Binding-site contacts:
Ligand atom O7 contacts residue GLY277 of chain 1.H at 3.5 Å.
Ligand atom C5 contacts residue THR67 of chain 1.E at 3.4 Å.
Ligand atom C5 contacts residue ASN249 of chain 1.H at 3.1 Å.
Ligand atom N11 contacts residue THR67 of chain 1.E at 2.6 Å (h-bond).
Ligand atom O2 contacts residue ALA221 of chain 1.H at 3.8 Å.
Ligand atom O2 contacts residue ARG180 of chain 1.H at 3.3 Å (salt-bridge).
Ligand atom C1 contacts residue ARG180 of chain 1.H at 3.8 Å.
Ligand atom N11 contacts residue PHE163 of chain 1.H at 3.6 Å.
Ligand atom O7 contacts residue ASN249 of chain 1.H at 3.4 Å.
Ligand atom O2 contacts residue LEU222 of chain 1.H at 3.0 Å (h-bond).
Ligand atom C9 contacts residue PHE163 of chain 1.H at 3.6 Å (hydrophobic).
Ligand atom N12 contacts residue ARG180 of chain 1.H at 3.8 Å.
Ligand atom C5 contacts residue HIS251 of chain 1.H at 3.9 Å.
Ligand atom O7 contacts residue LYS22 of chain 1.E at 4.0 Å.
Ligand atom N3 contacts residue GLN223 of chain 1.H at 3.6 Å.
Ligand atom N4 contacts residue ARG180 of chain 1.H at 3.2 Å (salt-bridge).
Ligand atom O7 contacts residue THR67 of chain 1.E at 2.8 Å (h-bond).
Ligand atom N12 contacts residue THR67 of chain 1.E at 3.9 Å.
Ligand atom O10 contacts residue ASP68 of chain 1.E at 2.9 Å (salt-bridge).
Ligand atom O10 contacts residue THR67 of chain 1.E at 3.0 Å (h-bond).
Ligand atom O2 contacts residue GLN223 of chain 1.H at 3.5 Å (h-bond).
Ligand atom N11 contacts residue ALA66 of chain 1.E at 3.3 Å.
Ligand atom C8 contacts residue ASN249 of chain 1.H at 3.3 Å.
Ligand atom N3 contacts residue PHE163 of chain 1.H at 3.6 Å.
Ligand atom O10 contacts residue LEU174 of chain 1.H at 3.7 Å.
Ligand atom O7 contacts residue HIS251 of chain 1.H at 2.8 Å (h-bond).
Ligand atom O6 contacts residue GLY277 of chain 1.H at 3.9 Å.
Ligand atom C9 contacts residue THR67 of chain 1.E at 3.1 Å.
Ligand atom C1 contacts residue PHE163 of chain 1.H at 3.7 Å (hydrophobic).
Ligand atom C9 contacts residue ASP68 of chain 1.E at 3.9 Å.
Ligand atom O2 contacts residue PHE163 of chain 1.H at 3.7 Å.
Ligand atom N12 contacts residue PHE163 of chain 1.H at 3.6 Å.
Ligand atom O6 contacts residue ASN249 of chain 1.H at 3.4 Å (h-bond).
Ligand atom O6 contacts residue ILE279 of chain 1.H at 3.1 Å.
Ligand atom N4 contacts residue ASN249 of chain 1.H at 3.2 Å (h-bond).
Ligand atom C8 contacts residue THR67 of chain 1.E at 4.0 Å.
Ligand atom O10 contacts residue ALA66 of chain 1.E at 3.8 Å.
Ligand atom C1 contacts residue GLN223 of chain 1.H at 3.9 Å.
Ligand atom C8 contacts residue ARG180 of chain 1.H at 3.8 Å.
Ligand atom O6 contacts residue THR67 of chain 1.E at 3.5 Å.

This protein binds this small molecule.
Small molecule (SMILES): NC(=O)NC(NC(N)=O)C(=O)[O-]

Sequence of chain 1.H:
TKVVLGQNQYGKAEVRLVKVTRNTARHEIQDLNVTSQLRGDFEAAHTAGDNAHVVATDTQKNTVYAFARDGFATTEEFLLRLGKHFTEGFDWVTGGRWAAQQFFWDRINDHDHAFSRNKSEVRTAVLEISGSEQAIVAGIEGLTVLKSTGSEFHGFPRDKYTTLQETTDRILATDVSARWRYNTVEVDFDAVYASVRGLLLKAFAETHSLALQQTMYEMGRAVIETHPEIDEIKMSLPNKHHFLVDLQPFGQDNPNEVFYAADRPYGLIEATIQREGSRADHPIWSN

Sequence of chain 1.E:
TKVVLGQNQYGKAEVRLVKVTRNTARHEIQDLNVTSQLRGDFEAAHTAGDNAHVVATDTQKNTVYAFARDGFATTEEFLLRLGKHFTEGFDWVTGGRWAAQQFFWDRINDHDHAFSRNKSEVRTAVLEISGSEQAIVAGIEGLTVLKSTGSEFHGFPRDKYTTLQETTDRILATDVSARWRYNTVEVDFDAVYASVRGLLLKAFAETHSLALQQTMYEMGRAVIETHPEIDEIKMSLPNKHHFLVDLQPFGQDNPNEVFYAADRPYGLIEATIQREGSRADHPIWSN